A small-molecule ligand and the protein it binds are described below.
Small molecule (SMILES): O=c1[nH]cnc2c([C@@H]3N[C@H](CO)[C@@H](O)[C@H]3O)c[nH]c12

Sequence of chain 1.A:
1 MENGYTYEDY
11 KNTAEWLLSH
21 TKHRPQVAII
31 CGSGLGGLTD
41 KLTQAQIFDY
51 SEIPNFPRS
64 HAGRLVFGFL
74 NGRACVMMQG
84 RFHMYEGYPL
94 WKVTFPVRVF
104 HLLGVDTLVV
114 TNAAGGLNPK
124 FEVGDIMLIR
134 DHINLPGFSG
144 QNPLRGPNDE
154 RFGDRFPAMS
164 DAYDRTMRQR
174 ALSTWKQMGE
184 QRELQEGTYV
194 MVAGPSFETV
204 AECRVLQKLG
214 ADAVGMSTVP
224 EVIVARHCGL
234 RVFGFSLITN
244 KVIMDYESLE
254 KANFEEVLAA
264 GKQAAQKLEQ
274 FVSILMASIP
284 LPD

Binding-site contacts:
Ligand atom C5 contacts residue VAL217 of chain 2.A at 3.7 Å (hydrophobic).
Ligand atom O6 contacts residue ASN243 of chain 2.A at 2.8 Å (h-bond).
Ligand atom N7 contacts residue ALA117 of chain 2.A at 3.6 Å.
Ligand atom N1 contacts residue GLU201 of chain 2.A at 2.8 Å (salt-bridge).
Ligand atom C5 contacts residue GLY118 of chain 2.A at 3.6 Å.
Ligand atom C8 contacts residue ALA116 of chain 2.A at 3.5 Å (hydrophobic).
Ligand atom O5' contacts residue ARG84 of chain 2.A at 3.7 Å.
Ligand atom N3 contacts residue VAL217 of chain 2.A at 3.6 Å.
Ligand atom O2' contacts residue MET219 of chain 2.A at 3.2 Å.
Ligand atom O3' contacts residue HIS86 of chain 2.A at 3.5 Å (h-bond).
Ligand atom C1' contacts residue MET219 of chain 2.A at 3.5 Å (hydrophobic).
Ligand atom C9 contacts residue ALA116 of chain 2.A at 3.8 Å (hydrophobic).
Ligand atom O2' contacts residue PHE159 of chain 1.A at 3.7 Å.
Ligand atom C5 contacts residue PHE200 of chain 2.A at 3.7 Å (hydrophobic).
Ligand atom C6 contacts residue GLU201 of chain 2.A at 3.8 Å.
Ligand atom O3' contacts residue MET219 of chain 2.A at 3.8 Å.
Ligand atom N3 contacts residue GLY218 of chain 2.A at 3.7 Å.
Ligand atom C6 contacts residue PHE200 of chain 2.A at 3.6 Å (hydrophobic).
Ligand atom C6 contacts residue GLY118 of chain 2.A at 3.7 Å.
Ligand atom O6 contacts residue GLY118 of chain 2.A at 3.4 Å.
Ligand atom C4' contacts residue MET219 of chain 2.A at 3.4 Å (hydrophobic).
Ligand atom C4 contacts residue VAL217 of chain 2.A at 3.6 Å (hydrophobic).
Ligand atom C4' contacts residue SER220 of chain 2.A at 3.2 Å.
Ligand atom N7 contacts residue ASN243 of chain 2.A at 3.6 Å (h-bond).
Ligand atom O3' contacts residue TYR88 of chain 2.A at 3.4 Å (h-bond).
Ligand atom O5' contacts residue SER220 of chain 2.A at 3.1 Å (h-bond).
Ligand atom C5' contacts residue ASN115 of chain 2.A at 3.8 Å.
Ligand atom N4' contacts residue GLY218 of chain 2.A at 3.4 Å.
Ligand atom N4' contacts residue MET219 of chain 2.A at 2.9 Å (h-bond).
Ligand atom N4' contacts residue ALA116 of chain 2.A at 3.4 Å (h-bond).
Ligand atom O5' contacts residue HIS86 of chain 2.A at 3.9 Å.
Ligand atom C6 contacts residue VAL217 of chain 2.A at 3.8 Å (hydrophobic).
Ligand atom C5' contacts residue SER220 of chain 2.A at 2.2 Å.
Ligand atom N1 contacts residue VAL217 of chain 2.A at 3.8 Å.
Ligand atom C2 contacts residue GLU201 of chain 2.A at 3.1 Å.
Ligand atom N3 contacts residue MET219 of chain 2.A at 3.4 Å.
Ligand atom N1 contacts residue PHE200 of chain 2.A at 3.6 Å.
Ligand atom C2 contacts residue VAL217 of chain 2.A at 3.8 Å (hydrophobic).
Ligand atom C8 contacts residue ALA117 of chain 2.A at 3.7 Å (hydrophobic).
Ligand atom N7 contacts residue GLY118 of chain 2.A at 3.5 Å (h-bond).

Sequence of chain 2.A:
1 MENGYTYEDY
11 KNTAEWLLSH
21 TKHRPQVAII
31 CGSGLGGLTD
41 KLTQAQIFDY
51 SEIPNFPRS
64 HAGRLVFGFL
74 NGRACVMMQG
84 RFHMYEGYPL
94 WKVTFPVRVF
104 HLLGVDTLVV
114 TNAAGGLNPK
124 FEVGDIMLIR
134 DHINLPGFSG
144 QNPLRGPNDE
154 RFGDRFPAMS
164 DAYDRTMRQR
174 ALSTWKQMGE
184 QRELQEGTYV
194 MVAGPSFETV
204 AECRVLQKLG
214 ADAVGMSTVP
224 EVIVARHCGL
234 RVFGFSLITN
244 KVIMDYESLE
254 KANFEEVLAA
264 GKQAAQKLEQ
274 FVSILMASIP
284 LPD